This protein binds this small molecule.
Small molecule (SMILES): Cc1cn([C@H]2C[C@H](O[P](=O)(O)OC[C@H]3O[C@@H](n4cnc5c(=O)nc(N)[nH]c54)C[C@@H]3OP(=O)(O)O)[C@@H](CO[P](=O)(O)O[C@H]3C[C@H](n4ccc(N)nc4=O)O[C@@H]3CO[P](=O)(O)O[C@H]3C[C@H](n4cc(C)c(=O)[nH]c4=O)O[C@@H]3CO[P](=O)(O)O[C@H]3C[C@H](n4cnc5c(N)ncnc54)O[C@@H]3CO[P](=O)(O)O[C@H]3C[C@H](n4ccc(N)nc4=O)O[C@@H]3CO)O2)c(=O)[nH]c1=O

Binding-site contacts:
Ligand atom N4 contacts residue DT5 of chain 1.B at 3.4 Å (h-bond).
Ligand atom O4 contacts residue DG3 of chain 1.B at 3.4 Å (h-bond).
Ligand atom C2 contacts residue DC1 of chain 1.B at 3.4 Å.
Ligand atom C2 contacts residue DG6 of chain 1.B at 3.2 Å.
Ligand atom N1 contacts residue DC1 of chain 1.B at 2.9 Å (h-bond).
Ligand atom O2 contacts residue DA4 of chain 1.B at 2.8 Å.
Ligand atom O2 contacts residue DG3 of chain 1.B at 2.4 Å (h-bond).
Ligand atom N2 contacts residue DC1 of chain 1.B at 2.5 Å (h-bond).
Ligand atom C4 contacts residue DG6 of chain 1.B at 3.5 Å.
Ligand atom N3 contacts residue DA4 of chain 1.B at 2.3 Å (h-bond).
Ligand atom C4 contacts residue DG3 of chain 1.B at 3.3 Å.
Ligand atom N2 contacts residue DA2 of chain 1.B at 3.2 Å.
Ligand atom N4 contacts residue DG6 of chain 1.B at 2.7 Å (h-bond).
Ligand atom N3 contacts residue DG3 of chain 1.B at 2.6 Å (h-bond).
Ligand atom O2 contacts residue DA2 of chain 1.B at 3.4 Å.
Ligand atom C4 contacts residue DA4 of chain 1.B at 3.2 Å.
Ligand atom C2 contacts residue DA4 of chain 1.B at 3.1 Å.
Ligand atom O3' contacts residue SER229 of chain 1.C at 3.4 Å.
Ligand atom C5' contacts residue GLY231 of chain 1.C at 3.4 Å.
Ligand atom OP1 contacts residue GLY231 of chain 1.C at 3.2 Å.
Ligand atom N3 contacts residue DA2 of chain 1.B at 2.7 Å (h-bond).
Ligand atom O4 contacts residue DA2 of chain 1.B at 2.9 Å (h-bond).
Ligand atom OP1 contacts residue GLU232 of chain 1.C at 2.8 Å (salt-bridge).
Ligand atom OP1 contacts residue THR233 of chain 1.C at 2.8 Å (h-bond).
Ligand atom N4 contacts residue DG3 of chain 1.B at 2.7 Å (h-bond).
Ligand atom OP1 contacts residue LYS234 of chain 1.C at 3.1 Å (salt-bridge).
Ligand atom N3 contacts residue DG6 of chain 1.B at 2.5 Å (h-bond).
Ligand atom O4 contacts residue DC1 of chain 1.B at 3.3 Å (h-bond).
Ligand atom C6 contacts residue DT5 of chain 1.B at 3.4 Å.
Ligand atom O4 contacts residue DA4 of chain 1.B at 2.7 Å (h-bond).
Ligand atom O5' contacts residue GLY231 of chain 1.C at 3.1 Å.
Ligand atom N6 contacts residue DA4 of chain 1.B at 3.0 Å (h-bond).
Ligand atom OP1 contacts residue LYS230 of chain 1.C at 3.3 Å (salt-bridge).
Ligand atom O6 contacts residue DC1 of chain 1.B at 3.1 Å (h-bond).
Ligand atom N1 contacts residue DT5 of chain 1.B at 2.5 Å (h-bond).
Ligand atom C2 contacts residue DT5 of chain 1.B at 3.2 Å.
Ligand atom N6 contacts residue DT5 of chain 1.B at 2.8 Å (h-bond).
Ligand atom C5' contacts residue SER229 of chain 1.C at 3.4 Å.
Ligand atom C2 contacts residue DG3 of chain 1.B at 3.3 Å.
Ligand atom O2 contacts residue DG6 of chain 1.B at 2.4 Å (h-bond).

Sequence of chain 1.C:
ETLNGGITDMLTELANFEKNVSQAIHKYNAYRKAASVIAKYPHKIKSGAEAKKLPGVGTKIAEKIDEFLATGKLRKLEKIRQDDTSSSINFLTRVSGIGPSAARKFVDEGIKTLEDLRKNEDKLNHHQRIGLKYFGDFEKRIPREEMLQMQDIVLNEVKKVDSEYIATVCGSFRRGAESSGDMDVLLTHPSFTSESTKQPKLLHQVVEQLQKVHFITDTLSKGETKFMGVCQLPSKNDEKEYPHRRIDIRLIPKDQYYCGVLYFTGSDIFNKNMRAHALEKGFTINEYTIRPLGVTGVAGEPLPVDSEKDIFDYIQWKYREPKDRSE